The small molecule below binds the protein below.
Small molecule (SMILES): CC(=O)N[C@@H]1[C@@H](O)[C@H](O)[C@@H](CO)O[C@H]1O

Sequence of chain 1.U:
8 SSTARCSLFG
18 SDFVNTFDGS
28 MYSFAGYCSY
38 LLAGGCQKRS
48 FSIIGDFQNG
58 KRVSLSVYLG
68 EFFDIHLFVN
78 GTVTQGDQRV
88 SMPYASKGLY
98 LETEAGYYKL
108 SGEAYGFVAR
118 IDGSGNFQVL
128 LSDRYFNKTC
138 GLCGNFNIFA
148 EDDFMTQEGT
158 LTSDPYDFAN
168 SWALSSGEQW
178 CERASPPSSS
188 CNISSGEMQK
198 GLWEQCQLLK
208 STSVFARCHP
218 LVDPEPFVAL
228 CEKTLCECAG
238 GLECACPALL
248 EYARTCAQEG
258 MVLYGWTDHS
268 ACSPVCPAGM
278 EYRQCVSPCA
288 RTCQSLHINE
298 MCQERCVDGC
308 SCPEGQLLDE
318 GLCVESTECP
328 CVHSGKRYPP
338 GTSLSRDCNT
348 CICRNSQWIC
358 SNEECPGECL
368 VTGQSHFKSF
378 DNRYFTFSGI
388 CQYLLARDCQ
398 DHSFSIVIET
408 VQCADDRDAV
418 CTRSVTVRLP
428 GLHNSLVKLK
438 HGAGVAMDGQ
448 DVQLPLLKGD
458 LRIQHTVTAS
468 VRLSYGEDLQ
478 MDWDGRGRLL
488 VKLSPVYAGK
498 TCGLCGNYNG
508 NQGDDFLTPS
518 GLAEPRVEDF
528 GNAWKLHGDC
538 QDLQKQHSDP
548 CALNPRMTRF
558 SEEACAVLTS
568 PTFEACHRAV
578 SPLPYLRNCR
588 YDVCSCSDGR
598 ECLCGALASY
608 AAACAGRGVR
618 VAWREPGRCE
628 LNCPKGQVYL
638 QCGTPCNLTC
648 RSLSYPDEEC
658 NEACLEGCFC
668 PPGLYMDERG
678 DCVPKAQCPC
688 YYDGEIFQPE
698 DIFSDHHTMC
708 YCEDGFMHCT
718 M

Binding-site contacts:
Ligand atom O5 contacts residue ASN77 of chain 1.U at 2.4 Å (h-bond).
Ligand atom C2 contacts residue ASN77 of chain 1.U at 2.4 Å.
Ligand atom C4 contacts residue ASN77 of chain 1.U at 4.2 Å.
Ligand atom C7 contacts residue ASN77 of chain 1.U at 3.1 Å.
Ligand atom O5 contacts residue PHE75 of chain 1.U at 4.4 Å.
Ligand atom O7 contacts residue VAL60 of chain 1.U at 4.0 Å.
Ligand atom C1 contacts residue PHE75 of chain 1.U at 4.2 Å (hydrophobic).
Ligand atom C8 contacts residue ASN77 of chain 1.U at 4.3 Å.
Ligand atom O6 contacts residue THR79 of chain 1.U at 3.2 Å.
Ligand atom C7 contacts residue PHE75 of chain 1.U at 4.4 Å (hydrophobic).
Ligand atom C5 contacts residue ASN77 of chain 1.U at 3.6 Å.
Ligand atom O7 contacts residue ASN77 of chain 1.U at 3.1 Å (h-bond).
Ligand atom O5 contacts residue THR79 of chain 1.U at 3.5 Å (h-bond).
Ligand atom C1 contacts residue ASN77 of chain 1.U at 1.4 Å.
Ligand atom C6 contacts residue THR79 of chain 1.U at 3.6 Å.
Ligand atom O6 contacts residue ARG86 of chain 1.U at 4.2 Å.
Ligand atom C3 contacts residue ASN77 of chain 1.U at 3.8 Å.
Ligand atom O7 contacts residue PHE75 of chain 1.U at 3.4 Å.
Ligand atom C1 contacts residue THR79 of chain 1.U at 4.4 Å.
Ligand atom C5 contacts residue THR79 of chain 1.U at 4.2 Å.
Ligand atom C2 contacts residue PHE75 of chain 1.U at 4.3 Å (hydrophobic).
Ligand atom N2 contacts residue ASN77 of chain 1.U at 2.9 Å (h-bond).
Ligand atom C6 contacts residue ASN77 of chain 1.U at 4.5 Å.